Binding-site contacts:
Ligand atom C20 contacts residue ALA56 of chain 1.A at 3.6 Å (hydrophobic).
Ligand atom C4 contacts residue PHE150 of chain 1.A at 3.4 Å (hydrophobic).
Ligand atom C22 contacts residue MET59 of chain 1.A at 3.6 Å (hydrophobic).
Ligand atom C7 contacts residue ASP149 of chain 1.A at 3.6 Å.
Ligand atom C5 contacts residue PHE150 of chain 1.A at 3.5 Å (hydrophobic).
Ligand atom C17 contacts residue MET59 of chain 1.A at 3.6 Å (hydrophobic).
Ligand atom C18 contacts residue MET59 of chain 1.A at 3.6 Å (hydrophobic).
Ligand atom N8 contacts residue PHE84 of chain 1.A at 3.7 Å.
Ligand atom C15 contacts residue PHE150 of chain 1.A at 3.6 Å (hydrophobic).
Ligand atom N8 contacts residue ASP149 of chain 1.A at 3.7 Å.
Ligand atom N2 contacts residue PHE150 of chain 1.A at 3.8 Å.
Ligand atom C26 contacts residue MET60 of chain 1.A at 3.5 Å (hydrophobic).
Ligand atom N11 contacts residue LEU62 of chain 1.A at 3.7 Å.
Ligand atom N6 contacts residue VAL68 of chain 1.A at 3.2 Å (h-bond).
Ligand atom C10 contacts residue LEU70 of chain 1.A at 3.8 Å (hydrophobic).
Ligand atom O9 contacts residue ASP149 of chain 1.A at 2.9 Å (salt-bridge).
Ligand atom C4 contacts residue LEU70 of chain 1.A at 3.6 Å (hydrophobic).
Ligand atom C18 contacts residue PHE52 of chain 1.A at 3.6 Å (hydrophobic).
Ligand atom C15 contacts residue MET59 of chain 1.A at 3.6 Å (hydrophobic).
Ligand atom C19 contacts residue GLU55 of chain 1.A at 3.6 Å.
Ligand atom C19 contacts residue PHE52 of chain 1.A at 3.3 Å (hydrophobic).
Ligand atom N8 contacts residue SER148 of chain 1.A at 2.9 Å (h-bond).
Ligand atom C7 contacts residue VAL68 of chain 1.A at 3.5 Å (hydrophobic).
Ligand atom O12 contacts residue VAL68 of chain 1.A at 3.4 Å (h-bond).
Ligand atom C16 contacts residue PHE155 of chain 1.A at 3.5 Å (hydrophobic).
Ligand atom N11 contacts residue MET59 of chain 1.A at 2.8 Å (h-bond).
Ligand atom O12 contacts residue LEU70 of chain 1.A at 2.9 Å (h-bond).
Ligand atom C21 contacts residue PHE52 of chain 1.A at 3.5 Å (hydrophobic).
Ligand atom O23 contacts residue ALA56 of chain 1.A at 3.4 Å.
Ligand atom C3 contacts residue PHE150 of chain 1.A at 3.5 Å (hydrophobic).
Ligand atom N6 contacts residue LEU70 of chain 1.A at 3.5 Å.
Ligand atom N1 contacts residue PHE150 of chain 1.A at 3.7 Å.
Ligand atom C14 contacts residue MET59 of chain 1.A at 3.4 Å (hydrophobic).
Ligand atom N8 contacts residue VAL68 of chain 1.A at 2.8 Å (h-bond).
Ligand atom C26 contacts residue LEU70 of chain 1.A at 3.8 Å (hydrophobic).
Ligand atom C14 contacts residue PHE150 of chain 1.A at 3.1 Å (hydrophobic).
Ligand atom O12 contacts residue GLN69 of chain 1.A at 3.6 Å.
Ligand atom N6 contacts residue PHE150 of chain 1.A at 3.3 Å.
Ligand atom C25 contacts residue GLY72 of chain 1.A at 3.7 Å.
Ligand atom C20 contacts residue PHE52 of chain 1.A at 3.3 Å (hydrophobic).

Sequence of chain 1.A:
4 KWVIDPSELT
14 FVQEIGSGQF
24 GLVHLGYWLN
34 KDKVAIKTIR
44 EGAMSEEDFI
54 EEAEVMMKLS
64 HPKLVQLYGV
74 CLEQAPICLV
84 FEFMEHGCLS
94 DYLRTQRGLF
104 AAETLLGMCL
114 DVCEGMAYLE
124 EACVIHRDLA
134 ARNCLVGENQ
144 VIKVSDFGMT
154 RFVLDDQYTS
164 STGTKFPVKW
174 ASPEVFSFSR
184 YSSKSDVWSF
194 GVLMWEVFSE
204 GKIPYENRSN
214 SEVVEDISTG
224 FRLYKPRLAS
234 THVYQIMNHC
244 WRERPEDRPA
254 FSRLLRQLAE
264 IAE

The protein below binds the small molecule below.
Small molecule (SMILES): CC(C)Oc1ccc2cccc(-n3cc(NC(N)=O)c(C(N)=O)n3)c2c1